Sequence of chain 1.A:
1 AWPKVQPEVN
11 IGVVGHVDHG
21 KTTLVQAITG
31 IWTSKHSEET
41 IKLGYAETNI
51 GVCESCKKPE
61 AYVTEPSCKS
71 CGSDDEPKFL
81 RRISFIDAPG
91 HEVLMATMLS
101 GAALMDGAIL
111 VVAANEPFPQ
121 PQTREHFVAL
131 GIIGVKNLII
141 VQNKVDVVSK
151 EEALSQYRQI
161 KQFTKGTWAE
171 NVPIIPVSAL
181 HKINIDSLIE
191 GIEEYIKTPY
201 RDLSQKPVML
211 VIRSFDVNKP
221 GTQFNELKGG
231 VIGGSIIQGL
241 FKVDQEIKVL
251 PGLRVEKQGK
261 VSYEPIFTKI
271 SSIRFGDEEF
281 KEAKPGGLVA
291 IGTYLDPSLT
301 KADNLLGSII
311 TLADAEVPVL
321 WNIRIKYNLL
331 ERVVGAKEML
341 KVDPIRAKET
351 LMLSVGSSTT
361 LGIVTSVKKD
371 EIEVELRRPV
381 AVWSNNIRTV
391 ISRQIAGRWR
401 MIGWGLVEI

The small molecule below binds the protein below.
Small molecule (SMILES): Nc1nc2c(ncn2[C@@H]2O[C@H](CO[P](=O)(O)O[P](=O)(O)NP(=O)(O)O)[C@@H](O)[C@H]2O)c(=O)[nH]1

Binding-site contacts:
Ligand atom PA contacts residue GLU38 of chain 1.A at 3.5 Å.
Ligand atom C2 contacts residue SER272 of chain 1.A at 3.2 Å.
Ligand atom O2A contacts residue THR40 of chain 1.A at 2.8 Å (h-bond).
Ligand atom N3 contacts residue ALA290 of chain 1.A at 3.7 Å.
Ligand atom O3A contacts residue LYS219 of chain 1.A at 3.4 Å (salt-bridge).
Ligand atom C8 contacts residue VAL217 of chain 1.A at 3.6 Å (hydrophobic).
Ligand atom C4' contacts residue GLU39 of chain 1.A at 3.7 Å.
Ligand atom N1 contacts residue ARG274 of chain 1.A at 3.7 Å.
Ligand atom O2A contacts residue GLU38 of chain 1.A at 2.6 Å (salt-bridge).
Ligand atom C5' contacts residue GLU39 of chain 1.A at 3.3 Å.
Ligand atom O1G contacts residue LYS219 of chain 1.A at 3.2 Å.
Ligand atom O5' contacts residue THR40 of chain 1.A at 2.8 Å (h-bond).
Ligand atom PA contacts residue THR40 of chain 1.A at 3.4 Å.
Ligand atom O2G contacts residue ASP216 of chain 1.A at 2.6 Å (salt-bridge).
Ligand atom O3A contacts residue VAL217 of chain 1.A at 3.6 Å.
Ligand atom O2B contacts residue THR40 of chain 1.A at 3.2 Å (h-bond).
Ligand atom N2 contacts residue ALA290 of chain 1.A at 2.9 Å (h-bond).
Ligand atom O1A contacts residue LYS219 of chain 1.A at 3.5 Å (salt-bridge).
Ligand atom O2A contacts residue GLU39 of chain 1.A at 2.7 Å (salt-bridge).
Ligand atom O2' contacts residue ARG274 of chain 1.A at 3.7 Å.
Ligand atom C5' contacts residue GLU38 of chain 1.A at 3.7 Å.
Ligand atom N2 contacts residue GLY292 of chain 1.A at 3.3 Å (h-bond).
Ligand atom O5' contacts residue GLU39 of chain 1.A at 3.6 Å (salt-bridge).
Ligand atom PG contacts residue ASP216 of chain 1.A at 3.3 Å.
Ligand atom O6 contacts residue LYS228 of chain 1.A at 3.0 Å (salt-bridge).
Ligand atom C2 contacts residue ARG274 of chain 1.A at 3.6 Å.
Ligand atom C1' contacts residue ALA290 of chain 1.A at 3.6 Å (hydrophobic).
Ligand atom C5' contacts residue THR40 of chain 1.A at 3.4 Å.
Ligand atom O1B contacts residue LYS219 of chain 1.A at 2.9 Å (salt-bridge).
Ligand atom N2 contacts residue ARG274 of chain 1.A at 3.6 Å.
Ligand atom N1 contacts residue SER272 of chain 1.A at 2.8 Å (h-bond).
Ligand atom N3B contacts residue ASP216 of chain 1.A at 2.8 Å (salt-bridge).
Ligand atom O2' contacts residue GLY276 of chain 1.A at 3.3 Å (h-bond).
Ligand atom N3 contacts residue ARG274 of chain 1.A at 3.4 Å.
Ligand atom C3' contacts residue GLU39 of chain 1.A at 3.3 Å.
Ligand atom N7 contacts residue VAL217 of chain 1.A at 3.7 Å.
Ligand atom O1A contacts residue GLU38 of chain 1.A at 3.7 Å.
Ligand atom O3' contacts residue ALA290 of chain 1.A at 3.7 Å.
Ligand atom PB contacts residue LYS219 of chain 1.A at 3.6 Å.
Ligand atom N2 contacts residue SER272 of chain 1.A at 2.6 Å (h-bond).